The protein below binds the small molecule below.
Small molecule (SMILES): CC(=O)N[C@@H]1[C@@H](O)[C@H](O)[C@@H](CO)O[C@H]1O

Sequence of chain 1.C:
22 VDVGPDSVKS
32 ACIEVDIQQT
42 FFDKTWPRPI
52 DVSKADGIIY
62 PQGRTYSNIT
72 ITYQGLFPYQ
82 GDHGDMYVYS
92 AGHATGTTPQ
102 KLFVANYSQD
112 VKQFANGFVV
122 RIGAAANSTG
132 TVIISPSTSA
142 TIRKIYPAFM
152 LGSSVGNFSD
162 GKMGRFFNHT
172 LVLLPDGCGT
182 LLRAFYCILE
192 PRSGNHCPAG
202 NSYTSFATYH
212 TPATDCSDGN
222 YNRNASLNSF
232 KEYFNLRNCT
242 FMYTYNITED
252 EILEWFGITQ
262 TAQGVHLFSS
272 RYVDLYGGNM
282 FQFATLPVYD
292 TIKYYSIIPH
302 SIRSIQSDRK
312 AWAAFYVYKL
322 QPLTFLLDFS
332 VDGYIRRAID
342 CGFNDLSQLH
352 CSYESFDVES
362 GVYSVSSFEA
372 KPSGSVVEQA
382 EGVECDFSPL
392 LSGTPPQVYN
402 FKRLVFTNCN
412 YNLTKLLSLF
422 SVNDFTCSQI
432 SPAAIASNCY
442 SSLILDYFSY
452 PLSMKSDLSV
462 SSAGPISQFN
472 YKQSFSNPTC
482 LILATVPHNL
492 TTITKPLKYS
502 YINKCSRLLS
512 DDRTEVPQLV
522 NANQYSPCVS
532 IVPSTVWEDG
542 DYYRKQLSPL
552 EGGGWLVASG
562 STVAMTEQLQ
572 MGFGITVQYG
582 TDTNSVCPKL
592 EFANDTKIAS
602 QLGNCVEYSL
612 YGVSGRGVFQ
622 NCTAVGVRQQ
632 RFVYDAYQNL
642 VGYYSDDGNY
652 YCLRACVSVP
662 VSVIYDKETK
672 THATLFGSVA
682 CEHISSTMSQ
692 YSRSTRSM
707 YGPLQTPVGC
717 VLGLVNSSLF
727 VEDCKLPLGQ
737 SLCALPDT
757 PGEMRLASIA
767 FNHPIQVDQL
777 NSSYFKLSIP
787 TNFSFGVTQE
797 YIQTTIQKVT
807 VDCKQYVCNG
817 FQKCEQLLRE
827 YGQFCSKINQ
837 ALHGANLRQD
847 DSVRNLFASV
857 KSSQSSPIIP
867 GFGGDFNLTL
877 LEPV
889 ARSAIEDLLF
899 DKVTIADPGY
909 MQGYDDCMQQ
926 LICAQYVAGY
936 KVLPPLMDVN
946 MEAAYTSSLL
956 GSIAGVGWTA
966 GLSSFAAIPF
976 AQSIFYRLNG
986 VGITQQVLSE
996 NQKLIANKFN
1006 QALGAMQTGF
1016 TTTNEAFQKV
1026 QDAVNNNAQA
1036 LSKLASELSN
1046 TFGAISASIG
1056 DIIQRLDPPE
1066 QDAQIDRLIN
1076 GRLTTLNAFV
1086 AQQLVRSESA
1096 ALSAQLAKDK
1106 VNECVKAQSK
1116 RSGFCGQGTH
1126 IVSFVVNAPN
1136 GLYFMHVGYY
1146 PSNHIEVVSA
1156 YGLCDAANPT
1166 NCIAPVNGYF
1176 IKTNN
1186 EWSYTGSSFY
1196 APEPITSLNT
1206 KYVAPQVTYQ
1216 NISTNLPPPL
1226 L

Binding-site contacts:
Ligand atom N2 contacts residue ASN239 of chain 1.C at 2.9 Å (h-bond).
Ligand atom C8 contacts residue ILE189 of chain 1.C at 4.2 Å (hydrophobic).
Ligand atom O5 contacts residue ASN239 of chain 1.C at 2.4 Å (h-bond).
Ligand atom C5 contacts residue ASN239 of chain 1.C at 3.7 Å.
Ligand atom C3 contacts residue ASN239 of chain 1.C at 3.8 Å.
Ligand atom C2 contacts residue ASN239 of chain 1.C at 2.5 Å.
Ligand atom O7 contacts residue ASN239 of chain 1.C at 3.1 Å (h-bond).
Ligand atom C7 contacts residue ASN239 of chain 1.C at 3.2 Å.
Ligand atom C8 contacts residue ASN239 of chain 1.C at 4.4 Å.
Ligand atom C4 contacts residue ASN239 of chain 1.C at 4.2 Å.
Ligand atom C1 contacts residue ASN239 of chain 1.C at 1.5 Å.